Binding-site contacts:
Ligand atom O5 contacts residue ASN118 of chain 47.F at 1.8 Å (h-bond).
Ligand atom C6 contacts residue ALA117 of chain 47.F at 3.6 Å (hydrophobic).
Ligand atom O5 contacts residue ALA117 of chain 47.F at 3.5 Å (h-bond).
Ligand atom C2 contacts residue ASN118 of chain 47.F at 2.7 Å.
Ligand atom C8 contacts residue PRO167 of chain 47.F at 3.7 Å (hydrophobic).
Ligand atom C3 contacts residue ASN118 of chain 47.F at 3.8 Å.
Ligand atom C1 contacts residue ASN118 of chain 47.F at 1.6 Å.
Ligand atom C7 contacts residue PRO167 of chain 47.F at 3.9 Å (hydrophobic).
Ligand atom O7 contacts residue ASN118 of chain 47.F at 3.5 Å (h-bond).
Ligand atom C4 contacts residue ALA117 of chain 47.F at 4.2 Å (hydrophobic).
Ligand atom O6 contacts residue ALA117 of chain 47.F at 2.3 Å.
Ligand atom C7 contacts residue ASN118 of chain 47.F at 3.9 Å.
Ligand atom C5 contacts residue ASN118 of chain 47.F at 3.2 Å.
Ligand atom C6 contacts residue ASN118 of chain 47.F at 4.0 Å.
Ligand atom C8 contacts residue ASP164 of chain 47.F at 4.5 Å.
Ligand atom C1 contacts residue GLN168 of chain 47.F at 4.0 Å.
Ligand atom O6 contacts residue ASN118 of chain 47.F at 4.0 Å.
Ligand atom N2 contacts residue ASN118 of chain 47.F at 3.6 Å.
Ligand atom C1 contacts residue ALA117 of chain 47.F at 3.9 Å (hydrophobic).
Ligand atom C1 contacts residue PRO167 of chain 47.F at 4.4 Å (hydrophobic).
Ligand atom N2 contacts residue PRO167 of chain 47.F at 4.0 Å.
Ligand atom C2 contacts residue ALA117 of chain 47.F at 4.0 Å (hydrophobic).
Ligand atom C4 contacts residue ASN118 of chain 47.F at 3.8 Å.
Ligand atom C5 contacts residue GLN168 of chain 47.F at 4.5 Å.
Ligand atom O5 contacts residue GLN168 of chain 47.F at 4.0 Å.
Ligand atom O7 contacts residue ALA117 of chain 47.F at 4.5 Å.
Ligand atom C5 contacts residue ALA117 of chain 47.F at 4.2 Å (hydrophobic).

The protein below binds the small molecule below.
Small molecule (SMILES): CC(=O)N[C@@H]1[C@@H](O)[C@H](O)[C@@H](CO)O[C@H]1O

Sequence of chain 47.F:
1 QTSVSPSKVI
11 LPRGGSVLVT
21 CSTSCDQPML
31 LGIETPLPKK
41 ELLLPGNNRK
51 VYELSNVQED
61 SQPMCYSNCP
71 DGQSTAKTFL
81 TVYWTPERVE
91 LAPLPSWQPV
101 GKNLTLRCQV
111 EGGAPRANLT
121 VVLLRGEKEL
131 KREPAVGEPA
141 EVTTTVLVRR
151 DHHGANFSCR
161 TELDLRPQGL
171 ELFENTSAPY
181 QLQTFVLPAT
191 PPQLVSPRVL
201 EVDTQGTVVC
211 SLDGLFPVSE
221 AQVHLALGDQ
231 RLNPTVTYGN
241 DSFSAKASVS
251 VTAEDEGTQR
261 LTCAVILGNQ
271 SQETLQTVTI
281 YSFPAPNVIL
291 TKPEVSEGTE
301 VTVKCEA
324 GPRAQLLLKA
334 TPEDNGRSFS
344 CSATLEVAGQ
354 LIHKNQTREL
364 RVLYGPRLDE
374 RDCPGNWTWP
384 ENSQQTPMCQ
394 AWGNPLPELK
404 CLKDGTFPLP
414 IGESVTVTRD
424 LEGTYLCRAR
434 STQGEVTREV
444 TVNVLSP